Sequence of chain 1.H:
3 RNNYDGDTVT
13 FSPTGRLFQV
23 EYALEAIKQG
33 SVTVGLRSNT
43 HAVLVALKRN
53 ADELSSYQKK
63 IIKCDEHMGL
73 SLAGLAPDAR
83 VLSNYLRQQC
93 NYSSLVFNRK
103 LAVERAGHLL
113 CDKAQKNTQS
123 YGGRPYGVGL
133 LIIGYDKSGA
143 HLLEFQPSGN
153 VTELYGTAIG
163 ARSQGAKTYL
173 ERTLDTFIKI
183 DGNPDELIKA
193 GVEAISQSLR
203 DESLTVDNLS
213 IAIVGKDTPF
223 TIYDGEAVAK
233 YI

Binding-site contacts:
Ligand atom CZ contacts residue GLY19 of chain 1.G at 3.5 Å.
Ligand atom C contacts residue ALA75 of chain 1.H at 4.3 Å (hydrophobic).
Ligand atom C contacts residue ARG51 of chain 1.H at 4.1 Å.
Ligand atom CG contacts residue GLN31 of chain 1.H at 4.4 Å.
Ligand atom C contacts residue LEU74 of chain 1.H at 4.4 Å (hydrophobic).
Ligand atom OXT contacts residue SER33 of chain 1.H at 3.8 Å.
Ligand atom N contacts residue GLN60 of chain 1.H at 3.4 Å (h-bond).
Ligand atom O contacts residue GLY32 of chain 1.H at 3.2 Å.
Ligand atom CZ contacts residue ALA28 of chain 1.H at 4.1 Å (hydrophobic).
Ligand atom CE1 contacts residue GLN31 of chain 1.H at 3.3 Å.
Ligand atom O contacts residue ARG51 of chain 1.H at 3.4 Å.
Ligand atom CZ contacts residue GLU18 of chain 1.G at 4.2 Å.
Ligand atom CD2 contacts residue ALA28 of chain 1.H at 3.7 Å (hydrophobic).
Ligand atom CB contacts residue GLY32 of chain 1.H at 4.0 Å.
Ligand atom CE2 contacts residue GLY19 of chain 1.G at 3.6 Å.
Ligand atom CG contacts residue ALA28 of chain 1.H at 4.0 Å (hydrophobic).
Ligand atom CZ contacts residue GLN31 of chain 1.H at 3.8 Å.
Ligand atom CB contacts residue ARG51 of chain 1.H at 4.2 Å.
Ligand atom N contacts residue GLY76 of chain 1.H at 4.2 Å.
Ligand atom C contacts residue GLY32 of chain 1.H at 4.0 Å.
Ligand atom CG contacts residue ARG20 of chain 1.G at 4.4 Å.
Ligand atom O contacts residue GLY76 of chain 1.H at 2.7 Å (h-bond).
Ligand atom CA contacts residue GLY76 of chain 1.H at 2.9 Å.
Ligand atom O contacts residue SER33 of chain 1.H at 3.2 Å (h-bond).
Ligand atom C contacts residue LYS62 of chain 1.H at 3.4 Å.
Ligand atom CD2 contacts residue LEU77 of chain 1.H at 4.2 Å (hydrophobic).
Ligand atom C contacts residue SER33 of chain 1.H at 3.8 Å.
Ligand atom CE2 contacts residue ALA28 of chain 1.H at 3.5 Å (hydrophobic).
Ligand atom O contacts residue ALA75 of chain 1.H at 3.4 Å.
Ligand atom CD contacts residue ARG20 of chain 1.G at 3.9 Å.
Ligand atom C contacts residue GLN60 of chain 1.H at 4.2 Å.
Ligand atom CD1 contacts residue GLN31 of chain 1.H at 3.7 Å.
Ligand atom C contacts residue GLY76 of chain 1.H at 3.5 Å.
Ligand atom CB contacts residue GLY76 of chain 1.H at 4.3 Å.
Ligand atom CB contacts residue GLN31 of chain 1.H at 4.2 Å.
Ligand atom CB contacts residue ARG20 of chain 1.G at 4.0 Å.
Ligand atom OXT contacts residue LYS62 of chain 1.H at 2.8 Å (salt-bridge).
Ligand atom O contacts residue LYS62 of chain 1.H at 3.1 Å (salt-bridge).
Ligand atom CA contacts residue GLN60 of chain 1.H at 3.8 Å.
Ligand atom CD2 contacts residue GLY76 of chain 1.H at 4.1 Å.

This small molecule binds to this protein.
Small molecule (SMILES): NC(N)=NCCC[C@H](N)C(=O)N[C@@H](Cc1ccccc1)C(=O)NCC(=O)O

Sequence of chain 1.G:
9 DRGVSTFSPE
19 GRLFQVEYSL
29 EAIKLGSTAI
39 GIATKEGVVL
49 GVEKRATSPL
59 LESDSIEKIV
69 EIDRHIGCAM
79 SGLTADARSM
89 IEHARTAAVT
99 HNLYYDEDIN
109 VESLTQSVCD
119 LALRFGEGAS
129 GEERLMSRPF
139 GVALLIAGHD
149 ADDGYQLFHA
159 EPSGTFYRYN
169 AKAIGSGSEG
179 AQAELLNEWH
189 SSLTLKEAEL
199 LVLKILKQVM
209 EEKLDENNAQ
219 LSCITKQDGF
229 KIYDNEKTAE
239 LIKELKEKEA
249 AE